The protein below binds the small molecule below.
Small molecule (SMILES): OC[C@H]1O[C@@H](O)[C@H](O)[C@@H](O)[C@H]1O

Binding-site contacts:
Ligand atom C6 contacts residue TRP285 of chain 1.V at 3.2 Å (hydrophobic).
Ligand atom O1 contacts residue VAL255 of chain 1.X at 3.3 Å.
Ligand atom C1 contacts residue TRP285 of chain 1.V at 3.9 Å (hydrophobic).
Ligand atom C5 contacts residue TRP285 of chain 1.V at 3.4 Å (hydrophobic).
Ligand atom C1 contacts residue ASN252 of chain 1.X at 4.0 Å.
Ligand atom C4 contacts residue TRP285 of chain 1.V at 2.8 Å (hydrophobic).
Ligand atom C6 contacts residue ASP53 of chain 1.V at 3.6 Å.
Ligand atom O2 contacts residue TRP285 of chain 1.V at 4.3 Å.
Ligand atom O1 contacts residue ALA254 of chain 1.X at 3.8 Å.
Ligand atom O5 contacts residue TRP285 of chain 1.V at 3.2 Å.
Ligand atom O3 contacts residue TRP285 of chain 1.V at 3.2 Å.
Ligand atom O2 contacts residue ASN252 of chain 1.X at 3.3 Å (h-bond).
Ligand atom O6 contacts residue TRP285 of chain 1.V at 3.6 Å (h-bond).
Ligand atom O5 contacts residue ASP53 of chain 1.V at 4.1 Å.
Ligand atom C2 contacts residue ASN252 of chain 1.X at 4.2 Å.
Ligand atom C3 contacts residue TRP285 of chain 1.V at 3.5 Å (hydrophobic).
Ligand atom C2 contacts residue TRP285 of chain 1.V at 3.4 Å (hydrophobic).
Ligand atom O1 contacts residue TRP285 of chain 1.V at 3.6 Å.
Ligand atom O1 contacts residue ASN252 of chain 1.X at 3.2 Å (h-bond).
Ligand atom O4 contacts residue TRP285 of chain 1.V at 1.4 Å.
Ligand atom O2 contacts residue VAL255 of chain 1.X at 4.4 Å.

Sequence of chain 1.V:
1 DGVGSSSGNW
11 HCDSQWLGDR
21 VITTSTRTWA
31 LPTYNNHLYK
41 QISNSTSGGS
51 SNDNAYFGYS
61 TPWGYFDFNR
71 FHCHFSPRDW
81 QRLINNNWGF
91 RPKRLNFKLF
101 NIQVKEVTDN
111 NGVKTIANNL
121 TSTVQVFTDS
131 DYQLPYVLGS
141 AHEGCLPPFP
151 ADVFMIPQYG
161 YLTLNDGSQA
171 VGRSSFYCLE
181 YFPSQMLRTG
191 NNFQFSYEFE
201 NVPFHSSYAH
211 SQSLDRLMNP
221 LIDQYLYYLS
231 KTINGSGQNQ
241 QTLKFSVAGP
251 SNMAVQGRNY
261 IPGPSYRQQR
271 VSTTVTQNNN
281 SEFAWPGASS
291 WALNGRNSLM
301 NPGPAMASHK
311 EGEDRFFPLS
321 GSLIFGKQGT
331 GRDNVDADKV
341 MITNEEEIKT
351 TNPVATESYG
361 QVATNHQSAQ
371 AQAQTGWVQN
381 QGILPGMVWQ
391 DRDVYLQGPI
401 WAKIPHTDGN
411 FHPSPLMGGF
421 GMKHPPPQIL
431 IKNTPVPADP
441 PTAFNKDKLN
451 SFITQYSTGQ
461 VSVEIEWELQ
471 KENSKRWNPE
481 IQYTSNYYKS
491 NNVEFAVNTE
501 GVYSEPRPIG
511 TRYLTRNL

Sequence of chain 1.X:
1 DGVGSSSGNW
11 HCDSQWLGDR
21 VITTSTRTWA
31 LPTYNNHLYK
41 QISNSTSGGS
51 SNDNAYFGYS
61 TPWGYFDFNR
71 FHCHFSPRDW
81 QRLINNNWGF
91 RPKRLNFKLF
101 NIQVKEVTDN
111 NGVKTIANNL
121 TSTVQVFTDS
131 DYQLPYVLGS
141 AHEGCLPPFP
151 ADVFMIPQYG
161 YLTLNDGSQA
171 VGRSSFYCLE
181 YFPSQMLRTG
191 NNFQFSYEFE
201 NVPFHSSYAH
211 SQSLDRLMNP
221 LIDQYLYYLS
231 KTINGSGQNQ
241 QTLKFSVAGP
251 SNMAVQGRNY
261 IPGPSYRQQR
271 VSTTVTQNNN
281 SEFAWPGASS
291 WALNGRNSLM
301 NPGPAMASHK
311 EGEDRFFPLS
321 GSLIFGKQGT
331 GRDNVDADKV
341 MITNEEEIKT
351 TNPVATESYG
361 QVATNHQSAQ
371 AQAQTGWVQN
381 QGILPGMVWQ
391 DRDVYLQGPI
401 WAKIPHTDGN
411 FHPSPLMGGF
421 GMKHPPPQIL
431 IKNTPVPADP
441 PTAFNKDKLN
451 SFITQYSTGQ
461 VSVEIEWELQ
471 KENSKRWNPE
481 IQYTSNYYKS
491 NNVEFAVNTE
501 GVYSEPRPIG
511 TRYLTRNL